This protein binds this small molecule.
Small molecule (SMILES): O=C(O)c1cccnc1

Sequence of chain 1.E:
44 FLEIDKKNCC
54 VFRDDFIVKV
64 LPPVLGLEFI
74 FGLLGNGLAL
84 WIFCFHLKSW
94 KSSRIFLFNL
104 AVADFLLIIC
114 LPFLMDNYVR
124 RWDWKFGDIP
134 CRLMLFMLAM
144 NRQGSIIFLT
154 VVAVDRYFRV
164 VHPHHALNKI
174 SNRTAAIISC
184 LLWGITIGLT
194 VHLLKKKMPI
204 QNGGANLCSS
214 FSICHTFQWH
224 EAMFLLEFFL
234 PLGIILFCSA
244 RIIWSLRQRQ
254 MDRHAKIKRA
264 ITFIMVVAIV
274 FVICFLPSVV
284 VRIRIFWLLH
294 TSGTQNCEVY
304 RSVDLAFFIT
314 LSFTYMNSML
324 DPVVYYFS

Binding-site contacts:
Ligand atom C2 contacts residue PHE214 of chain 1.E at 3.8 Å (hydrophobic).
Ligand atom C6 contacts residue TYR318 of chain 1.E at 4.2 Å (hydrophobic).
Ligand atom C3 contacts residue LEU117 of chain 1.E at 3.8 Å (hydrophobic).
Ligand atom C1 contacts residue SER213 of chain 1.E at 4.1 Å.
Ligand atom C1 contacts residue PHE214 of chain 1.E at 3.3 Å (hydrophobic).
Ligand atom O1 contacts residue LEU141 of chain 1.E at 3.9 Å.
Ligand atom O1 contacts residue ARG145 of chain 1.E at 4.2 Å.
Ligand atom C4 contacts residue TYR318 of chain 1.E at 4.2 Å (hydrophobic).
Ligand atom O2 contacts residue LEU314 of chain 1.E at 4.2 Å.
Ligand atom C3 contacts residue LEU141 of chain 1.E at 4.0 Å (hydrophobic).
Ligand atom O2 contacts residue ARG145 of chain 1.E at 2.6 Å (salt-bridge).
Ligand atom C3 contacts residue TYR318 of chain 1.E at 3.4 Å (hydrophobic).
Ligand atom C6 contacts residue PHE214 of chain 1.E at 3.7 Å (hydrophobic).
Ligand atom C6 contacts residue ARG145 of chain 1.E at 3.8 Å.
Ligand atom C6 contacts residue LEU141 of chain 1.E at 3.9 Å (hydrophobic).
Ligand atom C5 contacts residue PHE311 of chain 1.E at 4.2 Å (hydrophobic).
Ligand atom O2 contacts residue TYR318 of chain 1.E at 3.4 Å (h-bond).
Ligand atom N contacts residue SER213 of chain 1.E at 3.9 Å.
Ligand atom C2 contacts residue TYR318 of chain 1.E at 4.2 Å (hydrophobic).
Ligand atom N contacts residue PHE214 of chain 1.E at 3.8 Å.
Ligand atom N contacts residue PHE311 of chain 1.E at 4.4 Å.
Ligand atom C4 contacts residue LEU117 of chain 1.E at 3.6 Å (hydrophobic).
Ligand atom O2 contacts residue PHE214 of chain 1.E at 3.8 Å.
Ligand atom N contacts residue SER212 of chain 1.E at 4.0 Å.
Ligand atom O1 contacts residue PHE214 of chain 1.E at 4.0 Å.
Ligand atom C2 contacts residue LEU141 of chain 1.E at 4.3 Å (hydrophobic).
Ligand atom C4 contacts residue TYR121 of chain 1.E at 3.6 Å (hydrophobic).
Ligand atom O2 contacts residue LEU141 of chain 1.E at 4.0 Å.
Ligand atom C5 contacts residue LEU117 of chain 1.E at 4.4 Å (hydrophobic).
Ligand atom C5 contacts residue TYR121 of chain 1.E at 4.1 Å (hydrophobic).
Ligand atom C5 contacts residue SER212 of chain 1.E at 4.0 Å.